Sequence of chain 4.B:
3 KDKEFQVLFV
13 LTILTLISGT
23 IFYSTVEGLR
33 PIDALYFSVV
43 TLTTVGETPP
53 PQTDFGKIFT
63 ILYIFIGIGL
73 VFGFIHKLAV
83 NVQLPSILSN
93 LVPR

Binding-site contacts:
Ligand atom N contacts residue LEU16 of chain 4.B at 3.8 Å.
Ligand atom N contacts residue SER20 of chain 4.B at 3.8 Å.
Ligand atom N contacts residue ILE19 of chain 4.B at 4.4 Å.
Ligand atom O contacts residue LEU16 of chain 4.B at 3.9 Å.
Ligand atom O contacts residue ILE19 of chain 4.B at 4.0 Å.

This small molecule binds to this protein.
Small molecule (SMILES): NCC(=O)O